Binding-site contacts:
Ligand atom C28 contacts residue GLN93 of chain 1.B at 3.5 Å.
Ligand atom N26 contacts residue GLY91 of chain 1.B at 3.8 Å.
Ligand atom N7 contacts residue GLN93 of chain 1.B at 3.0 Å (h-bond).
Ligand atom C32 contacts residue LYS82 of chain 1.B at 3.8 Å.
Ligand atom C1 contacts residue SER94 of chain 1.B at 3.7 Å.
Ligand atom C1 contacts residue ASP99 of chain 1.B at 3.2 Å.
Ligand atom N2 contacts residue GLU104 of chain 1.B at 3.4 Å (salt-bridge).
Ligand atom C1 contacts residue LYS96 of chain 1.B at 3.8 Å.
Ligand atom C25 contacts residue GLN93 of chain 1.B at 3.8 Å.
Ligand atom N17 contacts residue LEU92 of chain 1.B at 3.6 Å.
Ligand atom C34 contacts residue ARG84 of chain 1.B at 3.5 Å.
Ligand atom C20 contacts residue TRP108 of chain 1.B at 3.6 Å (hydrophobic).
Ligand atom C30 contacts residue GLN93 of chain 1.B at 3.9 Å.
Ligand atom N2 contacts residue ASP99 of chain 1.B at 2.7 Å (salt-bridge).
Ligand atom C27 contacts residue GLN93 of chain 1.B at 3.6 Å.
Ligand atom C35 contacts residue VAL83 of chain 1.B at 3.8 Å (hydrophobic).
Ligand atom C5 contacts residue GLN93 of chain 1.B at 3.8 Å.
Ligand atom C35 contacts residue LEU92 of chain 1.B at 3.8 Å (hydrophobic).
Ligand atom C35 contacts residue GLY91 of chain 1.B at 3.8 Å.
Ligand atom C21 contacts residue TRP108 of chain 1.B at 3.5 Å (hydrophobic).
Ligand atom C18 contacts residue GLY91 of chain 1.B at 3.4 Å.
Ligand atom C29 contacts residue LYS82 of chain 1.B at 3.7 Å.
Ligand atom C4 contacts residue GLN93 of chain 1.B at 3.7 Å.
Ligand atom C3 contacts residue GLU104 of chain 1.B at 3.8 Å.
Ligand atom C3 contacts residue SER94 of chain 1.B at 3.7 Å.
Ligand atom O6 contacts residue GLU104 of chain 1.B at 3.3 Å (salt-bridge).
Ligand atom C36 contacts residue LYS82 of chain 1.B at 3.9 Å.
Ligand atom C15 contacts residue LEU92 of chain 1.B at 3.5 Å (hydrophobic).
Ligand atom O6 contacts residue TRP108 of chain 1.B at 3.1 Å (h-bond).
Ligand atom C4 contacts residue GLU104 of chain 1.B at 3.8 Å.
Ligand atom C3 contacts residue ASP99 of chain 1.B at 3.6 Å.
Ligand atom O16 contacts residue LEU92 of chain 1.B at 3.4 Å.
Ligand atom C3 contacts residue GLN93 of chain 1.B at 3.5 Å.
Ligand atom C4 contacts residue TRP95 of chain 1.B at 3.6 Å (hydrophobic).
Ligand atom C35 contacts residue LYS82 of chain 1.B at 3.6 Å.
Ligand atom C34 contacts residue LYS82 of chain 1.B at 3.9 Å.
Ligand atom C33 contacts residue ARG84 of chain 1.B at 3.3 Å.
Ligand atom C29 contacts residue GLN93 of chain 1.B at 3.6 Å.
Ligand atom O16 contacts residue GLN93 of chain 1.B at 2.9 Å (h-bond).
Ligand atom C4 contacts residue ASP99 of chain 1.B at 3.7 Å.

This small molecule binds to this protein.
Small molecule (SMILES): CN[C@@H](C)C(=O)N[C@H](C(=O)N1CCC[C@H]1c1nc2c(-c3ccccc3)cccc2s1)C1CCCCC1

Sequence of chain 1.B:
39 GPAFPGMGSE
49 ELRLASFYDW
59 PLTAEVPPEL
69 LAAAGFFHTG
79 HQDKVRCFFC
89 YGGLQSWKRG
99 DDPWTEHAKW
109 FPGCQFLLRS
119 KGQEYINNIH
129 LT